Sequence of chain 5.B:
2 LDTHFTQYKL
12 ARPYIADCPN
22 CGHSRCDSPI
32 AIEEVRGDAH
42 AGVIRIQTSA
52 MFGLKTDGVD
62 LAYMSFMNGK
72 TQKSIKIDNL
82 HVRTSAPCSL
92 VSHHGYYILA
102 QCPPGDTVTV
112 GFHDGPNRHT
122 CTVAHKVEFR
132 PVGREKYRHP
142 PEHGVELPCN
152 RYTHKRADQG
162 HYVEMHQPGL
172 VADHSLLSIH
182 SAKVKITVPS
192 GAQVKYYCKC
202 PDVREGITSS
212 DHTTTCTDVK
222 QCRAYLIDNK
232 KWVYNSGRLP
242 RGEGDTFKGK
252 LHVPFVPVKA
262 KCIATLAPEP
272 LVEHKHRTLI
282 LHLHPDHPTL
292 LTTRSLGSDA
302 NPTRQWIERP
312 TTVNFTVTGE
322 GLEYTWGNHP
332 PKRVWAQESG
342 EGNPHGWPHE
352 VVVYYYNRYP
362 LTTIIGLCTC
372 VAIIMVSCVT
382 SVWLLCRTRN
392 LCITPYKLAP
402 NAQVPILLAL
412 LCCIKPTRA

Sequence of chain 33.B:
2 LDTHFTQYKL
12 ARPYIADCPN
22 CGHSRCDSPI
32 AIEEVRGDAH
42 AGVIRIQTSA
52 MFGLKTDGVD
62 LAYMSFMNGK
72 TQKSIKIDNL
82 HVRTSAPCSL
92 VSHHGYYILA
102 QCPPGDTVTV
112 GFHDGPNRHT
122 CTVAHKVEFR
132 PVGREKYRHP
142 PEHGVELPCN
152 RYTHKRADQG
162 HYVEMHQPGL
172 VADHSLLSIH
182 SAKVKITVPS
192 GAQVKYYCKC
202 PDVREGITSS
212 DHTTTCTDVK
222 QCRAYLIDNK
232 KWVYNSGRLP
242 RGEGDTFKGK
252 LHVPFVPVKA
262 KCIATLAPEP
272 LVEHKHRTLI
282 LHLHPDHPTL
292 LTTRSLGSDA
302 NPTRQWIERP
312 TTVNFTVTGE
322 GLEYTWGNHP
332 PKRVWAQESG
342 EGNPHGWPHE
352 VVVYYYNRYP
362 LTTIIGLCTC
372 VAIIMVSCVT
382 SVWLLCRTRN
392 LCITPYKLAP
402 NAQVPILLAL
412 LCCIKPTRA

Sequence of chain 6.B:
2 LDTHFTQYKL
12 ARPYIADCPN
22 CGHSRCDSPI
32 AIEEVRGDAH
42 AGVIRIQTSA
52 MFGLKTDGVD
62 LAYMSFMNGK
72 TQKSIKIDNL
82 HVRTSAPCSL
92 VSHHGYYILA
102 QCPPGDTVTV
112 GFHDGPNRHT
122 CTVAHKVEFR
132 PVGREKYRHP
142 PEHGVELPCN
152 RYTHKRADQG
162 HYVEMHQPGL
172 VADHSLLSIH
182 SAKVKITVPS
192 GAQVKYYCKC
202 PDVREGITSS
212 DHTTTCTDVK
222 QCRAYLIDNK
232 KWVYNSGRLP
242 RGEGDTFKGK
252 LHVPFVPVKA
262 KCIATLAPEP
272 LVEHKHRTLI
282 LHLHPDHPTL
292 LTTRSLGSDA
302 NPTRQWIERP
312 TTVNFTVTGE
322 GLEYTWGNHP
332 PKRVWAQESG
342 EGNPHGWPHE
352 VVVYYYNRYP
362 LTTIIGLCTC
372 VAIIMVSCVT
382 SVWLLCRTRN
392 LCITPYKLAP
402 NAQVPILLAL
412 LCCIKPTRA

Binding-site contacts:
Ligand atom C5 contacts residue U9A1 of chain 6.I at 1.6 Å.
Ligand atom O5B contacts residue U972 of chain 6.I at 1.6 Å (h-bond).
Ligand atom OBA contacts residue U9A1 of chain 6.I at 1.0 Å (h-bond).
Ligand atom SAG contacts residue U972 of chain 5.I at 1.4 Å (h-bond).
Ligand atom O4 contacts residue U9A1 of chain 5.I at 0.7 Å.
Ligand atom C2 contacts residue U972 of chain 5.I at 1.2 Å.
Ligand atom O5 contacts residue U9A1 of chain 5.I at 0.8 Å (h-bond).
Ligand atom OBI contacts residue U972 of chain 6.I at 1.6 Å (h-bond).
Ligand atom SBG contacts residue U972 of chain 6.I at 1.1 Å (h-bond).
Ligand atom SBG contacts residue U9A1 of chain 5.I at 0.3 Å.
Ligand atom C4 contacts residue U9A1 of chain 6.I at 0.7 Å.
Ligand atom OBH contacts residue U972 of chain 6.I at 1.0 Å (h-bond).
Ligand atom OBC contacts residue U9A1 of chain 6.I at 0.1 Å (h-bond).
Ligand atom N2 contacts residue U9A1 of chain 6.I at 1.4 Å (h-bond).
Ligand atom O2 contacts residue U9A1 of chain 6.I at 0.5 Å (h-bond).
Ligand atom C2 contacts residue U9A1 of chain 6.I at 1.3 Å.
Ligand atom OBF contacts residue U9A1 of chain 5.I at 1.5 Å.
Ligand atom OBE contacts residue U9A1 of chain 5.I at 1.6 Å (h-bond).
Ligand atom C5 contacts residue U9A1 of chain 5.I at 0.4 Å.
Ligand atom C4 contacts residue U9A1 of chain 5.I at 0.9 Å.
Ligand atom O4 contacts residue U9A1 of chain 6.I at 1.3 Å.
Ligand atom OBH contacts residue U9A1 of chain 5.I at 1.4 Å (h-bond).
Ligand atom C1 contacts residue U972 of chain 5.I at 1.2 Å.
Ligand atom O3 contacts residue U9A1 of chain 5.I at 1.5 Å (h-bond).
Ligand atom OBA contacts residue U9A1 of chain 5.I at 1.0 Å (h-bond).
Ligand atom N2 contacts residue U972 of chain 5.I at 0.5 Å (h-bond).
Ligand atom SBB contacts residue U9A1 of chain 6.I at 1.2 Å.
Ligand atom OBI contacts residue U9A1 of chain 5.I at 0.9 Å (h-bond).
Ligand atom C2 contacts residue U9A1 of chain 6.I at 1.1 Å.
Ligand atom SBB contacts residue U9A1 of chain 5.I at 1.1 Å (h-bond).
Ligand atom C3 contacts residue U9A1 of chain 6.I at 0.4 Å.
Ligand atom O1 contacts residue U9A1 of chain 6.I at 0.9 Å (h-bond).
Ligand atom C1 contacts residue U9A1 of chain 6.I at 0.3 Å.
Ligand atom O5B contacts residue U9A1 of chain 6.I at 1.5 Å (h-bond).
Ligand atom O5B contacts residue U9A1 of chain 5.I at 1.3 Å.
Ligand atom O5 contacts residue U9A1 of chain 6.I at 1.7 Å (h-bond).
Ligand atom OAF contacts residue U972 of chain 5.I at 0.1 Å (h-bond).
Ligand atom O1 contacts residue U972 of chain 5.I at 1.0 Å (h-bond).
Ligand atom C3 contacts residue U9A1 of chain 5.I at 1.3 Å.
Ligand atom O3 contacts residue U9A1 of chain 6.I at 0.8 Å (h-bond).

A protein and the small-molecule ligand that binds it are described below.
Small molecule (SMILES): O=C(O)[C@@H]1O[C@H](O[C@H]2[C@@H](OS(=O)(=O)O)O[C@@H](O)[C@H](NS(=O)(=O)O)[C@H]2O)[C@@H](OS(=O)(=O)O)[C@H](O)[C@@H]1O